A protein and the small-molecule ligand that binds it are described below.
Small molecule (SMILES): C[C@@H]1C[C@H]2C(=O)O[C@@H](C)[C@H](NC(=O)[C@@H](N)Cc3cc(F)cc(F)c3)C(=O)N3CCC[C@H]3C(=O)N3CCCC[C@H]3C(=O)N[C@@H](C)C(=O)N2C1

Sequence of chain 1.H:
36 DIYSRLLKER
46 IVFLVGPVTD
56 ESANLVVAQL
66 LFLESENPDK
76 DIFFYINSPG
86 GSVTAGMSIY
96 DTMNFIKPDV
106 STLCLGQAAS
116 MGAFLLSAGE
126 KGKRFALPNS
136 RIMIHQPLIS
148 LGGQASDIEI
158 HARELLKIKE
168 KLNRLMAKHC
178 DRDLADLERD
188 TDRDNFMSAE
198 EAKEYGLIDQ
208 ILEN

Binding-site contacts:
Ligand atom CB contacts residue PHE78 of chain 1.I at 3.8 Å (hydrophobic).
Ligand atom CZ contacts residue THR97 of chain 1.H at 3.6 Å.
Ligand atom F2 contacts residue LEU66 of chain 1.H at 3.8 Å.
Ligand atom CE contacts residue ILE46 of chain 1.I at 3.9 Å (hydrophobic).
Ligand atom CE1 contacts residue LEU132 of chain 1.I at 3.8 Å (hydrophobic).
Ligand atom C contacts residue OCA1 of chain 1.MB at 3.3 Å.
Ligand atom C contacts residue TYR80 of chain 1.I at 3.5 Å (hydrophobic).
Ligand atom CA contacts residue PHE100 of chain 1.H at 3.8 Å (hydrophobic).
Ligand atom CB contacts residue TYR80 of chain 1.I at 3.6 Å (hydrophobic).
Ligand atom F1 contacts residue ASP96 of chain 1.H at 3.6 Å.
Ligand atom C contacts residue PHE100 of chain 1.H at 3.8 Å (hydrophobic).
Ligand atom CD contacts residue PHE130 of chain 1.I at 3.7 Å (hydrophobic).
Ligand atom CA contacts residue PHE78 of chain 1.I at 3.7 Å (hydrophobic).
Ligand atom CE2 contacts residue TYR80 of chain 1.I at 3.8 Å (hydrophobic).
Ligand atom N contacts residue OCA1 of chain 1.MB at 3.0 Å (h-bond).
Ligand atom CG contacts residue LEU108 of chain 1.I at 3.7 Å (hydrophobic).
Ligand atom N contacts residue OCA1 of chain 1.MB at 1.5 Å.
Ligand atom CD contacts residue ILE46 of chain 1.I at 3.5 Å (hydrophobic).
Ligand atom CE contacts residue GLU44 of chain 1.I at 3.1 Å.
Ligand atom CZ contacts residue LEU132 of chain 1.I at 3.7 Å (hydrophobic).
Ligand atom N contacts residue TYR80 of chain 1.I at 2.8 Å (h-bond).
Ligand atom O contacts residue TYR80 of chain 1.I at 2.5 Å (h-bond).
Ligand atom F2 contacts residue LEU110 of chain 1.I at 3.6 Å.
Ligand atom CA contacts residue PHE78 of chain 1.I at 3.6 Å (hydrophobic).
Ligand atom CE contacts residue LEU209 of chain 1.I at 3.7 Å (hydrophobic).
Ligand atom CB contacts residue PHE130 of chain 1.I at 3.6 Å (hydrophobic).
Ligand atom CD2 contacts residue TYR80 of chain 1.I at 3.4 Å (hydrophobic).
Ligand atom F2 contacts residue TYR80 of chain 1.I at 3.4 Å.
Ligand atom CA contacts residue TYR80 of chain 1.I at 3.7 Å (hydrophobic).
Ligand atom F1 contacts residue PHE100 of chain 1.H at 3.2 Å.
Ligand atom O contacts residue PHE78 of chain 1.I at 3.7 Å.
Ligand atom C contacts residue PHE78 of chain 1.I at 3.6 Å (hydrophobic).
Ligand atom CD contacts residue TYR80 of chain 1.I at 3.6 Å (hydrophobic).
Ligand atom CB contacts residue OCA1 of chain 1.MB at 3.8 Å.
Ligand atom F1 contacts residue THR97 of chain 1.H at 3.5 Å.
Ligand atom CB contacts residue PHE78 of chain 1.I at 3.4 Å (hydrophobic).
Ligand atom F1 contacts residue LEU132 of chain 1.I at 3.7 Å.
Ligand atom CD2 contacts residue LEU108 of chain 1.I at 3.3 Å (hydrophobic).
Ligand atom CD1 contacts residue PHE100 of chain 1.H at 3.6 Å (hydrophobic).
Ligand atom CA contacts residue OCA1 of chain 1.MB at 2.6 Å.

Sequence of chain 1.I:
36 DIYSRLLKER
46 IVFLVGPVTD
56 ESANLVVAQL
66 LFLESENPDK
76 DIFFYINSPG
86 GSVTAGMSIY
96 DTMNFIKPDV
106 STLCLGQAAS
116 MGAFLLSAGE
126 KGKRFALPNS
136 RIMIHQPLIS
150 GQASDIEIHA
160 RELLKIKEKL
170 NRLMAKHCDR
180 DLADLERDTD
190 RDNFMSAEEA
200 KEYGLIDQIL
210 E